Sequence of chain 1.A:
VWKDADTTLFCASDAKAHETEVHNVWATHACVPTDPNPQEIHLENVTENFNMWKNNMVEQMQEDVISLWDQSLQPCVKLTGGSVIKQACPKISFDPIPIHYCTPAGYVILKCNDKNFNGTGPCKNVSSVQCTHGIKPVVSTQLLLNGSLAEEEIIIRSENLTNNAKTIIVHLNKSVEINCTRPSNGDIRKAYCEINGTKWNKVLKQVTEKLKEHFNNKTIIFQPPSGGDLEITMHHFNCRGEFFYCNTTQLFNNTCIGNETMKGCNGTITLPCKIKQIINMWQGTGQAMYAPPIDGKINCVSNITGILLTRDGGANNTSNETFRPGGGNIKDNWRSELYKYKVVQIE

Binding-site contacts:
Ligand atom N2 contacts residue VAL307 of chain 1.A at 3.9 Å.
Ligand atom C4 contacts residue LYS303 of chain 1.A at 4.4 Å.
Ligand atom C8 contacts residue GLU177 of chain 1.A at 4.2 Å.
Ligand atom C7 contacts residue GLU177 of chain 1.A at 4.3 Å.
Ligand atom O5 contacts residue ASN179 of chain 1.A at 2.4 Å (h-bond).
Ligand atom C3 contacts residue ASN179 of chain 1.A at 3.7 Å.
Ligand atom O7 contacts residue ASN179 of chain 1.A at 3.4 Å (h-bond).
Ligand atom O6 contacts residue GLU200 of chain 1.A at 4.0 Å.
Ligand atom C5 contacts residue ASN179 of chain 1.A at 3.6 Å.
Ligand atom C8 contacts residue VAL307 of chain 1.A at 3.7 Å (hydrophobic).
Ligand atom O4 contacts residue LYS303 of chain 1.A at 3.7 Å.
Ligand atom C5 contacts residue LYS303 of chain 1.A at 4.4 Å.
Ligand atom C7 contacts residue VAL307 of chain 1.A at 4.0 Å (hydrophobic).
Ligand atom O6 contacts residue TYR198 of chain 1.A at 3.5 Å (h-bond).
Ligand atom C2 contacts residue ASN179 of chain 1.A at 2.3 Å.
Ligand atom O6 contacts residue THR181 of chain 1.A at 3.5 Å.
Ligand atom O7 contacts residue GLU177 of chain 1.A at 3.8 Å.
Ligand atom O5 contacts residue GLU200 of chain 1.A at 3.9 Å.
Ligand atom N2 contacts residue ASN179 of chain 1.A at 2.8 Å (h-bond).
Ligand atom C1 contacts residue ASN305 of chain 1.A at 4.3 Å.
Ligand atom C1 contacts residue ASN179 of chain 1.A at 1.4 Å.
Ligand atom C4 contacts residue ASN179 of chain 1.A at 4.1 Å.
Ligand atom C7 contacts residue ASN179 of chain 1.A at 3.4 Å.

The small molecule below binds the protein below.
Small molecule (SMILES): CC(=O)N[C@@H]1[C@@H](O)[C@H](O)[C@@H](CO)O[C@H]1O